Sequence of chain 1.A:
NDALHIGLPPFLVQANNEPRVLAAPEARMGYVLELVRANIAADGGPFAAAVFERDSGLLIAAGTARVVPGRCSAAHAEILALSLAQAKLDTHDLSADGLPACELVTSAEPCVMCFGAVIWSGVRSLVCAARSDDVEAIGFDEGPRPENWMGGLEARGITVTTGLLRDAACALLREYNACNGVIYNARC

A protein and the small-molecule ligand that binds it are described below.
Small molecule (SMILES): Nc1nc(O)c2[nH]nnc2n1

Binding-site contacts:
Ligand atom C5 contacts residue PHE48 of chain 1.A at 3.4 Å (hydrophobic).
Ligand atom N1 contacts residue PHE141 of chain 1.A at 4.0 Å.
Ligand atom N8 contacts residue ALA66 of chain 1.A at 3.7 Å.
Ligand atom N1 contacts residue PHE48 of chain 1.A at 4.0 Å.
Ligand atom N9 contacts residue ZN1 of chain 1.C at 4.2 Å.
Ligand atom O6 contacts residue HIS77 of chain 1.A at 3.8 Å.
Ligand atom N3 contacts residue HIS77 of chain 1.A at 3.6 Å (h-bond).
Ligand atom N7 contacts residue PHE48 of chain 1.A at 3.4 Å.
Ligand atom C4 contacts residue GLU79 of chain 1.A at 4.0 Å.
Ligand atom N1 contacts residue HIS77 of chain 1.A at 3.6 Å.
Ligand atom N7 contacts residue HIS77 of chain 1.A at 3.5 Å.
Ligand atom C6 contacts residue PHE48 of chain 1.A at 3.5 Å (hydrophobic).
Ligand atom C4 contacts residue PHE48 of chain 1.A at 3.6 Å (hydrophobic).
Ligand atom N8 contacts residue GLU79 of chain 1.A at 3.5 Å (salt-bridge).
Ligand atom C4 contacts residue ZN1 of chain 1.C at 4.0 Å.
Ligand atom N8 contacts residue HIS77 of chain 1.A at 3.3 Å.
Ligand atom N9 contacts residue ALA78 of chain 1.A at 3.8 Å.
Ligand atom C6 contacts residue PHE141 of chain 1.A at 4.1 Å (hydrophobic).
Ligand atom N9 contacts residue PHE48 of chain 1.A at 3.5 Å.
Ligand atom O6 contacts residue PHE141 of chain 1.A at 3.7 Å.
Ligand atom N3 contacts residue PHE48 of chain 1.A at 3.8 Å.
Ligand atom C2 contacts residue GLU143 of chain 1.A at 3.9 Å.
Ligand atom C5 contacts residue HIS77 of chain 1.A at 3.5 Å.
Ligand atom N7 contacts residue ALA66 of chain 1.A at 3.4 Å.
Ligand atom N2 contacts residue CYS112 of chain 1.A at 3.7 Å.
Ligand atom N8 contacts residue ALA78 of chain 1.A at 3.0 Å (h-bond).
Ligand atom N3 contacts residue GLU143 of chain 1.A at 4.2 Å.
Ligand atom C6 contacts residue HIS77 of chain 1.A at 3.6 Å.
Ligand atom N2 contacts residue GLU143 of chain 1.A at 2.9 Å (salt-bridge).
Ligand atom N3 contacts residue ZN1 of chain 1.C at 3.8 Å.
Ligand atom C4 contacts residue HIS77 of chain 1.A at 3.4 Å.
Ligand atom N9 contacts residue GLU79 of chain 1.A at 2.9 Å (salt-bridge).
Ligand atom C2 contacts residue HIS77 of chain 1.A at 3.6 Å.
Ligand atom N2 contacts residue ASP142 of chain 1.A at 3.0 Å (salt-bridge).
Ligand atom C2 contacts residue PHE48 of chain 1.A at 4.0 Å (hydrophobic).
Ligand atom N8 contacts residue PHE48 of chain 1.A at 3.3 Å.
Ligand atom C2 contacts residue ASP142 of chain 1.A at 4.1 Å.
Ligand atom N9 contacts residue HIS77 of chain 1.A at 3.6 Å.
Ligand atom O6 contacts residue PHE48 of chain 1.A at 3.8 Å.
Ligand atom N7 contacts residue ALA78 of chain 1.A at 4.0 Å.